A small-molecule ligand and the protein it binds are described below.
Small molecule (SMILES): CC(C)[C@H](N)c1ncnn1C

Sequence of chain 5.A:
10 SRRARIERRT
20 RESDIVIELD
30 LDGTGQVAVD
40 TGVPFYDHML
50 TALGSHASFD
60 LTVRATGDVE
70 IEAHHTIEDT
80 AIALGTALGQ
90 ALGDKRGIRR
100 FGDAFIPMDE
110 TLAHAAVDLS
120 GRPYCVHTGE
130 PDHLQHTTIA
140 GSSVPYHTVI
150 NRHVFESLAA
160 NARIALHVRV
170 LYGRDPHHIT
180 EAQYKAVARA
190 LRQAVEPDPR

Sequence of chain 2.A:
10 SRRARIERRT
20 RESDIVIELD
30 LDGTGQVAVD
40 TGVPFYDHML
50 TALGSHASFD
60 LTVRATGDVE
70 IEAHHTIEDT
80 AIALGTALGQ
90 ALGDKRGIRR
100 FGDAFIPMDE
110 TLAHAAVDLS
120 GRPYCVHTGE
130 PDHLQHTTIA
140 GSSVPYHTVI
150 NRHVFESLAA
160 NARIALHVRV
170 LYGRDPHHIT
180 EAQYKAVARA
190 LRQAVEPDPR

Sequence of chain 21.A:
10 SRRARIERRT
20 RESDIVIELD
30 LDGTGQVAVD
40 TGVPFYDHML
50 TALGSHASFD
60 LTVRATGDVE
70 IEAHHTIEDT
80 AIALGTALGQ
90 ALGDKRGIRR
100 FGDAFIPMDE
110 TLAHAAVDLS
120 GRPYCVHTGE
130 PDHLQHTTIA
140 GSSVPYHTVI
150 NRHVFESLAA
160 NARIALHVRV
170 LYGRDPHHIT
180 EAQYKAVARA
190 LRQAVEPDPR

Binding-site contacts:
Ligand atom C3 contacts residue GLU21 of chain 21.A at 3.7 Å.
Ligand atom C6 contacts residue HIS74 of chain 21.A at 3.8 Å.
Ligand atom N7 contacts residue GLU180 of chain 5.A at 3.2 Å (salt-bridge).
Ligand atom N9 contacts residue HIS73 of chain 21.A at 3.1 Å (h-bond).
Ligand atom N7 contacts residue HIS74 of chain 21.A at 3.1 Å (h-bond).
Ligand atom C8 contacts residue HIS73 of chain 21.A at 3.1 Å.
Ligand atom C6 contacts residue MN1 of chain 5.C at 3.0 Å.
Ligand atom N7 contacts residue MET107 of chain 5.A at 3.6 Å.
Ligand atom C11 contacts residue ARG121 of chain 2.A at 3.1 Å.
Ligand atom C8 contacts residue HIS177 of chain 5.A at 3.8 Å.
Ligand atom C8 contacts residue MN1 of chain 5.C at 3.4 Å.
Ligand atom C4 contacts residue GLU180 of chain 5.A at 3.5 Å.
Ligand atom C3 contacts residue ACT1 of chain 21.G at 3.9 Å.
Ligand atom C6 contacts residue MET107 of chain 5.A at 3.3 Å (hydrophobic).
Ligand atom C4 contacts residue MET107 of chain 5.A at 3.9 Å (hydrophobic).
Ligand atom N9 contacts residue GLU77 of chain 21.A at 3.1 Å (salt-bridge).
Ligand atom N7 contacts residue MN1 of chain 5.C at 2.2 Å.
Ligand atom C8 contacts residue HIS176 of chain 5.A at 3.5 Å.
Ligand atom C8 contacts residue HIS74 of chain 21.A at 3.8 Å.
Ligand atom N9 contacts residue HIS177 of chain 5.A at 3.4 Å (h-bond).
Ligand atom N5 contacts residue GLU180 of chain 5.A at 2.8 Å (salt-bridge).
Ligand atom N10 contacts residue GLU77 of chain 21.A at 3.7 Å.
Ligand atom C11 contacts residue MN1 of chain 21.B at 3.9 Å.
Ligand atom C6 contacts residue GLU180 of chain 5.A at 3.8 Å.
Ligand atom N7 contacts residue HIS176 of chain 5.A at 3.0 Å (h-bond).
Ligand atom N5 contacts residue HIS74 of chain 21.A at 3.4 Å (h-bond).
Ligand atom C8 contacts residue MET107 of chain 5.A at 3.6 Å (hydrophobic).
Ligand atom N9 contacts residue MN1 of chain 21.B at 2.4 Å.
Ligand atom N5 contacts residue MN1 of chain 5.C at 2.3 Å.
Ligand atom C11 contacts residue ACT1 of chain 21.G at 3.9 Å.
Ligand atom N10 contacts residue MN1 of chain 21.B at 3.5 Å.
Ligand atom N9 contacts residue MET107 of chain 5.A at 3.5 Å.
Ligand atom N10 contacts residue MET107 of chain 5.A at 3.2 Å.
Ligand atom C1 contacts residue GLU21 of chain 21.A at 4.0 Å.
Ligand atom N5 contacts residue HIS47 of chain 5.A at 3.2 Å (h-bond).
Ligand atom C11 contacts residue GLU77 of chain 21.A at 3.8 Å.
Ligand atom C8 contacts residue MN1 of chain 21.B at 3.3 Å.
Ligand atom C11 contacts residue MET107 of chain 5.A at 3.7 Å (hydrophobic).
Ligand atom C3 contacts residue HIS74 of chain 21.A at 3.5 Å.
Ligand atom C4 contacts residue MN1 of chain 5.C at 3.2 Å.